Sequence of chain 1.B:
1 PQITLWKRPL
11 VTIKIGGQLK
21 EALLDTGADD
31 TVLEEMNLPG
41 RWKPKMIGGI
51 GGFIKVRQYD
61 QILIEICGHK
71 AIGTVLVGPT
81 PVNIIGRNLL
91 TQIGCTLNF

Sequence of chain 1.A:
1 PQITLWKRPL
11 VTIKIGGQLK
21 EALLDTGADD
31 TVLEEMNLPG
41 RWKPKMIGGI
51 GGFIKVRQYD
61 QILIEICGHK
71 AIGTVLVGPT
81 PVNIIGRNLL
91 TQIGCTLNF

Binding-site contacts:
Ligand atom C05 contacts residue ASP25 of chain 1.B at 3.0 Å.
Ligand atom O33 contacts residue ASP29 of chain 1.A at 3.0 Å (salt-bridge).
Ligand atom O10 contacts residue GLY27 of chain 1.A at 3.5 Å.
Ligand atom C37 contacts residue ILE47 of chain 1.B at 3.6 Å (hydrophobic).
Ligand atom O10 contacts residue ASP25 of chain 1.A at 2.6 Å (salt-bridge).
Ligand atom O38 contacts residue ALA28 of chain 1.B at 3.6 Å.
Ligand atom C04 contacts residue ILE84 of chain 1.A at 3.6 Å (hydrophobic).
Ligand atom O10 contacts residue ASP25 of chain 1.B at 2.6 Å (salt-bridge).
Ligand atom O32 contacts residue GLY48 of chain 1.A at 3.5 Å (h-bond).
Ligand atom C15 contacts residue GLY49 of chain 1.A at 3.5 Å.
Ligand atom C40 contacts residue GLY48 of chain 1.B at 3.1 Å.
Ligand atom C18 contacts residue GLY27 of chain 1.A at 3.1 Å.
Ligand atom C03 contacts residue ASP25 of chain 1.A at 2.8 Å.
Ligand atom C15 contacts residue PRO81 of chain 1.B at 3.3 Å (hydrophobic).
Ligand atom O33 contacts residue ALA28 of chain 1.A at 3.5 Å.
Ligand atom C43 contacts residue GLY48 of chain 1.B at 3.1 Å.
Ligand atom N29 contacts residue GLY48 of chain 1.A at 2.8 Å (h-bond).
Ligand atom C05 contacts residue ASP25 of chain 1.A at 3.3 Å.
Ligand atom O12 contacts residue GLY49 of chain 1.A at 3.4 Å.
Ligand atom C36 contacts residue ASP29 of chain 1.A at 3.1 Å.
Ligand atom C25 contacts residue PRO81 of chain 1.A at 3.5 Å (hydrophobic).
Ligand atom C42 contacts residue ASP29 of chain 1.B at 3.6 Å.
Ligand atom O38 contacts residue ASP29 of chain 1.B at 3.3 Å (salt-bridge).
Ligand atom O38 contacts residue ASP30 of chain 1.B at 3.2 Å (salt-bridge).
Ligand atom O33 contacts residue GLY27 of chain 1.A at 3.6 Å (h-bond).
Ligand atom C02 contacts residue GLY27 of chain 1.B at 3.6 Å.
Ligand atom C36 contacts residue ARG8 of chain 1.B at 3.5 Å.
Ligand atom C22 contacts residue GLY48 of chain 1.B at 3.5 Å.
Ligand atom N01 contacts residue GLY27 of chain 1.B at 2.8 Å (h-bond).
Ligand atom N07 contacts residue GLY27 of chain 1.A at 3.2 Å (h-bond).
Ligand atom O41 contacts residue ASP29 of chain 1.B at 2.8 Å (salt-bridge).
Ligand atom C31 contacts residue ILE50 of chain 1.B at 3.6 Å (hydrophobic).
Ligand atom C25 contacts residue GLY49 of chain 1.B at 3.4 Å.
Ligand atom C34 contacts residue ILE50 of chain 1.B at 3.6 Å (hydrophobic).
Ligand atom C11 contacts residue ASP25 of chain 1.B at 3.0 Å.
Ligand atom C39 contacts residue ASP29 of chain 1.B at 3.5 Å.
Ligand atom C30 contacts residue GLY48 of chain 1.A at 3.6 Å.
Ligand atom C15 contacts residue ILE50 of chain 1.A at 3.6 Å (hydrophobic).
Ligand atom C24 contacts residue ILE50 of chain 1.B at 3.6 Å (hydrophobic).
Ligand atom C16 contacts residue PRO81 of chain 1.B at 3.6 Å (hydrophobic).

This protein binds this small molecule.
Small molecule (SMILES): COC(=O)N[C@H](C(=O)N[C@@H](Cc1ccccc1)[C@@H](O)C[C@H](Cc1ccccc1)NC(=O)O[C@H]1CO[C@H]2OCC[C@H]21)C1CC1